This protein binds this small molecule.
Small molecule (SMILES): CC(=O)N[C@@H]1[C@@H](O)[C@H](O)[C@@H](CO)O[C@H]1O

Sequence of chain 1.G:
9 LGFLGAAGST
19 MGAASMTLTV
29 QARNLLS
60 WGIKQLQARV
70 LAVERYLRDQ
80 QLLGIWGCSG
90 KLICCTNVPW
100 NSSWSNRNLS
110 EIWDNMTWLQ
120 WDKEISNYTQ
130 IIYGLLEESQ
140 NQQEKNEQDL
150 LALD

Binding-site contacts:
Ligand atom C5 contacts residue ASN126 of chain 1.G at 3.7 Å.
Ligand atom C3 contacts residue ASN126 of chain 1.G at 3.8 Å.
Ligand atom C7 contacts residue ASN126 of chain 1.G at 3.1 Å.
Ligand atom O7 contacts residue ASN126 of chain 1.G at 2.9 Å (h-bond).
Ligand atom O5 contacts residue ASN126 of chain 1.G at 2.4 Å (h-bond).
Ligand atom C1 contacts residue ASN126 of chain 1.G at 1.4 Å.
Ligand atom C4 contacts residue ASN126 of chain 1.G at 4.2 Å.
Ligand atom C8 contacts residue ASN126 of chain 1.G at 4.3 Å.
Ligand atom N2 contacts residue ASN126 of chain 1.G at 2.9 Å (h-bond).
Ligand atom C2 contacts residue ASN126 of chain 1.G at 2.5 Å.